This protein binds this small molecule.
Small molecule (SMILES): CCc1sc2ncnc(O[C@H](Cc3ccccc3)C(=O)O)c2c1-c1ccc(O)c(Cl)c1C

Sequence of chain 1.A:
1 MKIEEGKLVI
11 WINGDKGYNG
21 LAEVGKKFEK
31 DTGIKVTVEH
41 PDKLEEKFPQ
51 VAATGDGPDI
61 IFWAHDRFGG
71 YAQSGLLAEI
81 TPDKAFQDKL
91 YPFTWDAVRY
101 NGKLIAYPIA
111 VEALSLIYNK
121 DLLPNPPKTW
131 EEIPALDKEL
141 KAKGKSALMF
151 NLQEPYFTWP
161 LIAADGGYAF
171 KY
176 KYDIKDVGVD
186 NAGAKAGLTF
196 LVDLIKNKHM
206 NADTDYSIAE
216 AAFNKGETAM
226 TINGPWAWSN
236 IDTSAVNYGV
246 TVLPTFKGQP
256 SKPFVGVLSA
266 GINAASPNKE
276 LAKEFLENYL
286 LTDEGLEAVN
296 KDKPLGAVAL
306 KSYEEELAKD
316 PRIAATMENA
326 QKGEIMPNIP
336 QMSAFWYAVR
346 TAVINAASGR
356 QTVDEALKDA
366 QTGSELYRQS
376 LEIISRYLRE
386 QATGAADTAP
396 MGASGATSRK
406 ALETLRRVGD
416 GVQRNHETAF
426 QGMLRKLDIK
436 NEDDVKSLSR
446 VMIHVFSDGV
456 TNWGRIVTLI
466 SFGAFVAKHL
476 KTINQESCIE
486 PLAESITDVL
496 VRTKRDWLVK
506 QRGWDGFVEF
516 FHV

Binding-site contacts:
Ligand atom C21 contacts residue HIS421 of chain 1.A at 3.6 Å.
Ligand atom N3 contacts residue LEU464 of chain 1.A at 3.7 Å.
Ligand atom C30 contacts residue PHE467 of chain 1.A at 3.7 Å (hydrophobic).
Ligand atom O15 contacts residue ARG460 of chain 1.A at 2.6 Å (salt-bridge).
Ligand atom C19 contacts residue ALA424 of chain 1.A at 3.9 Å (hydrophobic).
Ligand atom C14 contacts residue ARG460 of chain 1.A at 3.4 Å.
Ligand atom C25 contacts residue MET428 of chain 1.A at 4.0 Å (hydrophobic).
Ligand atom C22 contacts residue VAL450 of chain 1.A at 3.9 Å (hydrophobic).
Ligand atom N1 contacts residue ARG460 of chain 1.A at 4.1 Å.
Ligand atom CL contacts residue ALA424 of chain 1.A at 3.2 Å.
Ligand atom O11 contacts residue THR463 of chain 1.A at 4.1 Å.
Ligand atom N3 contacts residue PHE451 of chain 1.A at 4.0 Å.
Ligand atom C2 contacts residue ARG460 of chain 1.A at 3.6 Å.
Ligand atom C22 contacts residue PHE467 of chain 1.A at 4.1 Å (hydrophobic).
Ligand atom C2 contacts residue LEU464 of chain 1.A at 4.0 Å (hydrophobic).
Ligand atom C7 contacts residue VAL450 of chain 1.A at 3.7 Å (hydrophobic).
Ligand atom C26 contacts residue MET428 of chain 1.A at 3.7 Å (hydrophobic).
Ligand atom C18 contacts residue THR463 of chain 1.A at 4.0 Å.
Ligand atom C2 contacts residue PHE451 of chain 1.A at 3.9 Å (hydrophobic).
Ligand atom C8 contacts residue VAL450 of chain 1.A at 4.0 Å (hydrophobic).
Ligand atom C24 contacts residue VAL450 of chain 1.A at 4.0 Å (hydrophobic).
Ligand atom C2 contacts residue THR463 of chain 1.A at 4.2 Å.
Ligand atom N1 contacts residue THR463 of chain 1.A at 3.7 Å.
Ligand atom C6 contacts residue VAL450 of chain 1.A at 4.0 Å (hydrophobic).
Ligand atom O31 contacts residue MET428 of chain 1.A at 4.0 Å.
Ligand atom C22 contacts residue MET447 of chain 1.A at 4.0 Å (hydrophobic).
Ligand atom C27 contacts residue MET428 of chain 1.A at 4.1 Å (hydrophobic).
Ligand atom C19 contacts residue HIS421 of chain 1.A at 3.2 Å.
Ligand atom C10 contacts residue PHE467 of chain 1.A at 4.2 Å (hydrophobic).
Ligand atom C4 contacts residue THR463 of chain 1.A at 3.9 Å.
Ligand atom O16 contacts residue ARG460 of chain 1.A at 2.9 Å (salt-bridge).
Ligand atom C28 contacts residue MET428 of chain 1.A at 3.7 Å (hydrophobic).
Ligand atom C30 contacts residue PHE425 of chain 1.A at 3.9 Å (hydrophobic).
Ligand atom S5 contacts residue LEU464 of chain 1.A at 3.9 Å.
Ligand atom C12 contacts residue THR463 of chain 1.A at 4.2 Å.
Ligand atom S5 contacts residue MET447 of chain 1.A at 4.2 Å.
Ligand atom C22 contacts residue VAL446 of chain 1.A at 3.6 Å (hydrophobic).
Ligand atom C29 contacts residue VAL450 of chain 1.A at 3.5 Å (hydrophobic).
Ligand atom CL contacts residue MET428 of chain 1.A at 3.7 Å.
Ligand atom C20 contacts residue HIS421 of chain 1.A at 3.9 Å.